Binding-site contacts:
Ligand atom O1P contacts residue ARG236 of chain 1.B at 3.7 Å.
Ligand atom O1P contacts residue GLY235 of chain 1.B at 3.1 Å.
Ligand atom O3P contacts residue GLY235 of chain 1.B at 3.0 Å (h-bond).
Ligand atom N1 contacts residue PHE215 of chain 1.B at 3.4 Å.
Ligand atom O3' contacts residue ARG109 of chain 1.B at 3.0 Å (salt-bridge).
Ligand atom O2P contacts residue ARG109 of chain 1.B at 3.2 Å (salt-bridge).
Ligand atom O3' contacts residue SER117 of chain 1.B at 3.6 Å.
Ligand atom O2P contacts residue HIS238 of chain 1.B at 2.6 Å (h-bond).
Ligand atom P2 contacts residue LYS28 of chain 1.B at 3.7 Å.
Ligand atom O2' contacts residue PHE215 of chain 1.B at 3.7 Å.
Ligand atom O6P contacts residue LYS234 of chain 1.B at 3.3 Å (salt-bridge).
Ligand atom O5P contacts residue ARG32 of chain 1.B at 3.2 Å (salt-bridge).
Ligand atom C2 contacts residue LYS234 of chain 1.B at 3.6 Å.
Ligand atom P2 contacts residue THR31 of chain 1.B at 3.6 Å.
Ligand atom O5P contacts residue LYS234 of chain 1.B at 2.7 Å (salt-bridge).
Ligand atom O5P contacts residue THR31 of chain 1.B at 3.6 Å.
Ligand atom O6P contacts residue LYS28 of chain 1.B at 2.8 Å (salt-bridge).
Ligand atom O4P contacts residue GLY29 of chain 1.B at 3.5 Å (h-bond).
Ligand atom C5 contacts residue PHE215 of chain 1.B at 3.6 Å (hydrophobic).
Ligand atom N1 contacts residue LEU230 of chain 1.B at 3.6 Å.
Ligand atom O4P contacts residue LYS28 of chain 1.B at 3.4 Å (salt-bridge).
Ligand atom C5' contacts residue LYS28 of chain 1.B at 3.7 Å.
Ligand atom C4 contacts residue PHE215 of chain 1.B at 3.6 Å (hydrophobic).
Ligand atom N7 contacts residue ILE182 of chain 1.B at 3.7 Å.
Ligand atom O4P contacts residue THR31 of chain 1.B at 2.6 Å (h-bond).
Ligand atom O4P contacts residue GLY30 of chain 1.B at 3.1 Å (h-bond).
Ligand atom N7 contacts residue ALA33 of chain 1.B at 3.5 Å.
Ligand atom O5' contacts residue LYS28 of chain 1.B at 3.4 Å.
Ligand atom C8 contacts residue ILE182 of chain 1.B at 3.4 Å (hydrophobic).
Ligand atom O5' contacts residue GLY30 of chain 1.B at 3.1 Å (h-bond).
Ligand atom C2 contacts residue LEU230 of chain 1.B at 3.6 Å (hydrophobic).
Ligand atom N3 contacts residue PHE215 of chain 1.B at 3.7 Å.
Ligand atom P2 contacts residue LYS234 of chain 1.B at 3.5 Å.
Ligand atom O3P contacts residue ARG236 of chain 1.B at 2.9 Å (salt-bridge).
Ligand atom O4' contacts residue GLY30 of chain 1.B at 3.4 Å.
Ligand atom C2 contacts residue PHE215 of chain 1.B at 3.7 Å (hydrophobic).
Ligand atom N6 contacts residue PRO216 of chain 1.B at 2.9 Å (h-bond).
Ligand atom O2P contacts residue SER117 of chain 1.B at 2.7 Å (h-bond).
Ligand atom P1 contacts residue SER117 of chain 1.B at 3.6 Å.
Ligand atom C6 contacts residue PHE215 of chain 1.B at 3.7 Å (hydrophobic).

Sequence of chain 1.B:
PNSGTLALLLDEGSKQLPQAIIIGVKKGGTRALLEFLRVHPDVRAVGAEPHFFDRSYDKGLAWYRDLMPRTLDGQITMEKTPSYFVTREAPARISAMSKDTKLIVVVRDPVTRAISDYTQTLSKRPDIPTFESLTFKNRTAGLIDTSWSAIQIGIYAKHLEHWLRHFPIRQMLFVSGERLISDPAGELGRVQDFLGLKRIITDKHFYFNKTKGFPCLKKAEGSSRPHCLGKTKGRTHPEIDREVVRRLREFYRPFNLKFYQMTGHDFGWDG

The small molecule below binds the protein below.
Small molecule (SMILES): Nc1ncnc2c1ncn2[C@@H]1O[C@H](COP(=O)(O)O)[C@@H](OP(=O)(O)O)[C@H]1O